Sequence of chain 1.D:
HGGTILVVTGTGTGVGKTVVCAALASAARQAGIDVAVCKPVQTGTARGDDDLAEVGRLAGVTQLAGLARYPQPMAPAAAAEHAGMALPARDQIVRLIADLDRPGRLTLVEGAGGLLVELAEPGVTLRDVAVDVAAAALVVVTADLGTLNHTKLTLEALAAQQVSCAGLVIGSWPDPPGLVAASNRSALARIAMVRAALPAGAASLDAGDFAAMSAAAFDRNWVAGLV

The protein below binds the small molecule below.
Small molecule (SMILES): O=C(O)C[C@@H]1CCC[C@H]1C(=O)c1ccccc1O

Binding-site contacts:
Ligand atom O10 contacts residue PRO81 of chain 1.D at 3.5 Å.
Ligand atom C03 contacts residue KSP1 of chain 1.U at 0.3 Å.
Ligand atom C01 contacts residue ALA80 of chain 1.D at 3.4 Å (hydrophobic).
Ligand atom C09 contacts residue LYS22 of chain 1.D at 3.5 Å.
Ligand atom C14 contacts residue KSP1 of chain 1.U at 0.8 Å.
Ligand atom C04 contacts residue KSP1 of chain 1.U at 0.2 Å.
Ligand atom O18 contacts residue LYS22 of chain 1.D at 2.5 Å (salt-bridge).
Ligand atom O17 contacts residue KSP1 of chain 1.U at 0.7 Å (h-bond).
Ligand atom C12 contacts residue KSP1 of chain 1.U at 0.5 Å.
Ligand atom O18 contacts residue GLY118 of chain 1.D at 3.1 Å.
Ligand atom C08 contacts residue THR18 of chain 1.D at 3.2 Å.
Ligand atom C15 contacts residue KSP1 of chain 1.U at 0.9 Å.
Ligand atom C03 contacts residue LEU150 of chain 1.C at 3.4 Å (hydrophobic).
Ligand atom C11 contacts residue THR18 of chain 1.D at 3.4 Å.
Ligand atom C02 contacts residue ALA80 of chain 1.D at 3.6 Å (hydrophobic).
Ligand atom O18 contacts residue GLY19 of chain 1.D at 3.5 Å (h-bond).
Ligand atom C07 contacts residue KSP1 of chain 1.U at 0.5 Å.
Ligand atom C08 contacts residue SO41 of chain 1.Q at 3.1 Å.
Ligand atom C05 contacts residue KSP1 of chain 1.U at 0.2 Å.
Ligand atom O10 contacts residue KSP1 of chain 1.U at 0.4 Å (h-bond).
Ligand atom O17 contacts residue GLY118 of chain 1.D at 3.5 Å (h-bond).
Ligand atom C09 contacts residue KSP1 of chain 1.U at 0.2 Å.
Ligand atom O16 contacts residue KSP1 of chain 1.U at 1.1 Å (h-bond).
Ligand atom C09 contacts residue GLY118 of chain 1.D at 3.5 Å.
Ligand atom C14 contacts residue ARG52 of chain 1.D at 3.4 Å.
Ligand atom O16 contacts residue GLY118 of chain 1.D at 3.3 Å (h-bond).
Ligand atom C02 contacts residue KSP1 of chain 1.U at 0.3 Å.
Ligand atom C09 contacts residue SO41 of chain 1.Q at 3.0 Å.
Ligand atom O18 contacts residue SO41 of chain 1.Q at 2.8 Å (h-bond).
Ligand atom C02 contacts residue SO41 of chain 1.N at 3.0 Å.
Ligand atom O18 contacts residue KSP1 of chain 1.U at 1.0 Å (h-bond).
Ligand atom O10 contacts residue GLY118 of chain 1.D at 3.0 Å (h-bond).
Ligand atom O10 contacts residue ALA117 of chain 1.D at 3.1 Å.
Ligand atom C08 contacts residue KSP1 of chain 1.U at 1.4 Å.
Ligand atom O18 contacts residue THR18 of chain 1.D at 3.4 Å (h-bond).
Ligand atom C06 contacts residue KSP1 of chain 1.U at 0.2 Å.
Ligand atom C01 contacts residue KSP1 of chain 1.U at 0.3 Å.
Ligand atom C13 contacts residue KSP1 of chain 1.U at 0.4 Å.
Ligand atom C11 contacts residue KSP1 of chain 1.U at 1.1 Å.
Ligand atom C01 contacts residue SO41 of chain 1.N at 3.1 Å.

Sequence of chain 1.C:
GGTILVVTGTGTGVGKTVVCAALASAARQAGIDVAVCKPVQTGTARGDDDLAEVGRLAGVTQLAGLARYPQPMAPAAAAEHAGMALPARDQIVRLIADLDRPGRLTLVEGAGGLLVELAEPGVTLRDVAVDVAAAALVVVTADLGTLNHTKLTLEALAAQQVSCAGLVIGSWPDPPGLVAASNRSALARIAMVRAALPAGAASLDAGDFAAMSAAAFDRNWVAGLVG